Binding-site contacts:
Ligand atom C10 contacts residue PGE1 of chain 1.V at 3.2 Å.
Ligand atom C12 contacts residue TYR334 of chain 1.A at 3.6 Å (hydrophobic).
Ligand atom S3 contacts residue TYR70 of chain 1.A at 3.5 Å.
Ligand atom C4 contacts residue TYR70 of chain 1.A at 4.0 Å (hydrophobic).
Ligand atom C20 contacts residue PHE330 of chain 1.A at 3.9 Å (hydrophobic).
Ligand atom S3 contacts residue TRP279 of chain 1.A at 4.1 Å.
Ligand atom C5 contacts residue TRP279 of chain 1.A at 3.9 Å (hydrophobic).
Ligand atom C1 contacts residue TRP279 of chain 1.A at 3.9 Å (hydrophobic).
Ligand atom N15 contacts residue TRP279 of chain 1.A at 3.7 Å.
Ligand atom C16 contacts residue PEG1 of chain 1.G at 3.9 Å.
Ligand atom N18 contacts residue PGE1 of chain 1.R at 3.6 Å.
Ligand atom C20 contacts residue PHE331 of chain 1.A at 3.7 Å (hydrophobic).
Ligand atom C10 contacts residue TRP279 of chain 1.A at 3.6 Å (hydrophobic).
Ligand atom C14 contacts residue TYR334 of chain 1.A at 4.0 Å (hydrophobic).
Ligand atom C4 contacts residue PEG1 of chain 1.G at 3.8 Å.
Ligand atom C19 contacts residue TYR121 of chain 1.A at 3.7 Å (hydrophobic).
Ligand atom C12 contacts residue TYR121 of chain 1.A at 3.6 Å (hydrophobic).
Ligand atom C13 contacts residue TYR334 of chain 1.A at 3.8 Å (hydrophobic).
Ligand atom C8 contacts residue TRP279 of chain 1.A at 3.6 Å (hydrophobic).
Ligand atom C2 contacts residue TYR334 of chain 1.A at 3.8 Å (hydrophobic).
Ligand atom C17 contacts residue TRP279 of chain 1.A at 3.9 Å (hydrophobic).
Ligand atom N18 contacts residue TYR121 of chain 1.A at 3.7 Å.
Ligand atom C4 contacts residue TRP279 of chain 1.A at 3.8 Å (hydrophobic).
Ligand atom C9 contacts residue PGE1 of chain 1.V at 3.6 Å.
Ligand atom N6 contacts residue PGE1 of chain 1.V at 3.7 Å.
Ligand atom C9 contacts residue TRP279 of chain 1.A at 3.5 Å (hydrophobic).
Ligand atom C5 contacts residue PGE1 of chain 1.V at 4.1 Å.
Ligand atom C20 contacts residue PGE1 of chain 1.R at 3.1 Å.
Ligand atom C19 contacts residue PGE1 of chain 1.R at 3.8 Å.
Ligand atom C11 contacts residue TYR334 of chain 1.A at 3.3 Å (hydrophobic).
Ligand atom C16 contacts residue TYR70 of chain 1.A at 3.5 Å (hydrophobic).
Ligand atom N6 contacts residue TRP279 of chain 1.A at 3.7 Å.
Ligand atom C19 contacts residue TYR334 of chain 1.A at 3.8 Å (hydrophobic).
Ligand atom C11 contacts residue TYR121 of chain 1.A at 3.6 Å (hydrophobic).
Ligand atom C7 contacts residue TYR70 of chain 1.A at 3.4 Å (hydrophobic).
Ligand atom N15 contacts residue PEG1 of chain 1.G at 3.9 Å.
Ligand atom C8 contacts residue PEG1 of chain 1.G at 3.6 Å.
Ligand atom C7 contacts residue PEG1 of chain 1.G at 3.3 Å.
Ligand atom C7 contacts residue TRP279 of chain 1.A at 3.8 Å (hydrophobic).
Ligand atom N18 contacts residue TYR334 of chain 1.A at 3.9 Å.

This protein binds this small molecule.
Small molecule (SMILES): CN(C)c1ccc2nc3ccc(N(C)C)cc3[s+]c2c1

Sequence of chain 1.A:
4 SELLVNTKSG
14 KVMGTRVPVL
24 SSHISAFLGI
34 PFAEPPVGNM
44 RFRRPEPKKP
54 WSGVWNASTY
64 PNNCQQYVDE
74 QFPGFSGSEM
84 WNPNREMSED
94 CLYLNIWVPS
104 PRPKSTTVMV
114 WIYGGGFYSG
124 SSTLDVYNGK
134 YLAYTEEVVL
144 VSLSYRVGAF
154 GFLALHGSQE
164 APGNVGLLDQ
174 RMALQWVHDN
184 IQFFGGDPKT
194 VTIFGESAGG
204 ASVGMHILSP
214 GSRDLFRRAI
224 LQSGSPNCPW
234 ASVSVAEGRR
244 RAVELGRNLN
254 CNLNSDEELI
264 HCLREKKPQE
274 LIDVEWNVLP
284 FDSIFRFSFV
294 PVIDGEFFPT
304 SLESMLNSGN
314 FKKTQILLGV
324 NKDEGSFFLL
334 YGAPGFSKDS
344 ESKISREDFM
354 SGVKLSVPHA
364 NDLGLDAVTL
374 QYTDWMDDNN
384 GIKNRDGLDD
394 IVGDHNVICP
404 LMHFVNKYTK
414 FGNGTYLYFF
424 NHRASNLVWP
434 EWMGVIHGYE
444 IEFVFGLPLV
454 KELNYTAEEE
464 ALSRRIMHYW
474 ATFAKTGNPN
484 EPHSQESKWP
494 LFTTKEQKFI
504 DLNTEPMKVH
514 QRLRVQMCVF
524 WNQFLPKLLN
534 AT